A protein and the small-molecule ligand that binds it are described below.
Small molecule (SMILES): CC(=O)N[C@@H]1[C@@H](O)[C@H](O)[C@@H](CO)O[C@H]1O

Sequence of chain 30.B:
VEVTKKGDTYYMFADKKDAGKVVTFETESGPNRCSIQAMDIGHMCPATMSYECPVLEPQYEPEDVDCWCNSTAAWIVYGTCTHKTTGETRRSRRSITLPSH

Binding-site contacts:
Ligand atom N2 contacts residue PRO31 of chain 30.B at 2.8 Å (h-bond).
Ligand atom C1 contacts residue ASN70 of chain 30.B at 1.4 Å.
Ligand atom C6 contacts residue ARG33 of chain 30.B at 3.7 Å.
Ligand atom N2 contacts residue ASN32 of chain 30.B at 4.2 Å.
Ligand atom C5 contacts residue ARG33 of chain 30.B at 3.9 Å.
Ligand atom C8 contacts residue ASN70 of chain 30.B at 3.9 Å.
Ligand atom C4 contacts residue ASN70 of chain 30.B at 4.2 Å.
Ligand atom C2 contacts residue ASN70 of chain 30.B at 2.5 Å.
Ligand atom O7 contacts residue SER71 of chain 30.B at 4.4 Å.
Ligand atom C1 contacts residue ARG33 of chain 30.B at 4.1 Å.
Ligand atom O3 contacts residue PRO31 of chain 30.B at 4.2 Å.
Ligand atom C7 contacts residue PRO31 of chain 30.B at 3.2 Å (hydrophobic).
Ligand atom O6 contacts residue ARG33 of chain 30.B at 3.0 Å (salt-bridge).
Ligand atom O5 contacts residue ARG33 of chain 30.B at 4.3 Å.
Ligand atom O7 contacts residue ASN70 of chain 30.B at 3.5 Å (h-bond).
Ligand atom O7 contacts residue PRO31 of chain 30.B at 3.0 Å (h-bond).
Ligand atom C5 contacts residue ASN70 of chain 30.B at 3.7 Å.
Ligand atom C7 contacts residue ASN70 of chain 30.B at 3.4 Å.
Ligand atom C2 contacts residue PRO31 of chain 30.B at 4.0 Å (hydrophobic).
Ligand atom O5 contacts residue ASN70 of chain 30.B at 2.4 Å (h-bond).
Ligand atom C3 contacts residue ASN70 of chain 30.B at 3.8 Å.
Ligand atom C3 contacts residue PRO31 of chain 30.B at 4.1 Å (hydrophobic).
Ligand atom N2 contacts residue ASN70 of chain 30.B at 2.9 Å (h-bond).